Binding-site contacts:
Ligand atom O4 contacts residue HIS202 of chain 1.C at 2.6 Å (h-bond).
Ligand atom CM2 contacts residue ILE28 of chain 1.C at 3.5 Å (hydrophobic).
Ligand atom C5 contacts residue SER18 of chain 1.C at 4.1 Å.
Ligand atom C4 contacts residue HIS202 of chain 1.C at 3.8 Å.
Ligand atom O2 contacts residue HEM1 of chain 1.X at 3.6 Å.
Ligand atom O1 contacts residue ASP229 of chain 1.C at 3.0 Å (salt-bridge).
Ligand atom C4 contacts residue LEU22 of chain 1.C at 3.8 Å (hydrophobic).
Ligand atom C8 contacts residue HEM1 of chain 1.X at 4.0 Å.
Ligand atom C7 contacts residue SER36 of chain 1.C at 4.0 Å.
Ligand atom C1 contacts residue ASP229 of chain 1.C at 4.2 Å.
Ligand atom O1 contacts residue HEM1 of chain 1.X at 3.8 Å.
Ligand atom C1 contacts residue PHE221 of chain 1.C at 3.4 Å (hydrophobic).
Ligand atom CM3 contacts residue LEU22 of chain 1.C at 3.4 Å (hydrophobic).
Ligand atom O1 contacts residue PHE221 of chain 1.C at 3.4 Å.
Ligand atom CM5 contacts residue HIS202 of chain 1.C at 4.0 Å.
Ligand atom C10 contacts residue LEU19 of chain 1.C at 4.2 Å (hydrophobic).
Ligand atom C2 contacts residue PHE221 of chain 1.C at 4.1 Å (hydrophobic).
Ligand atom CM2 contacts residue TYR225 of chain 1.C at 4.0 Å (hydrophobic).
Ligand atom C3 contacts residue SER206 of chain 1.C at 4.0 Å.
Ligand atom CM3 contacts residue SER206 of chain 1.C at 3.2 Å.
Ligand atom C1 contacts residue HEM1 of chain 1.X at 3.7 Å.
Ligand atom C6 contacts residue PHE221 of chain 1.C at 3.7 Å (hydrophobic).
Ligand atom C2 contacts residue HEM1 of chain 1.X at 3.5 Å.
Ligand atom C7 contacts residue LEU19 of chain 1.C at 4.1 Å (hydrophobic).
Ligand atom C7 contacts residue PHE221 of chain 1.C at 4.0 Å (hydrophobic).
Ligand atom C11 contacts residue ALA39 of chain 1.C at 3.6 Å (hydrophobic).
Ligand atom C3 contacts residue LEU22 of chain 1.C at 4.1 Å (hydrophobic).
Ligand atom CM5 contacts residue LEU19 of chain 1.C at 4.1 Å (hydrophobic).
Ligand atom C12 contacts residue ALA39 of chain 1.C at 3.8 Å (hydrophobic).
Ligand atom C10 contacts residue SER36 of chain 1.C at 3.7 Å.
Ligand atom C8 contacts residue LEU19 of chain 1.C at 4.1 Å (hydrophobic).
Ligand atom O3 contacts residue LEU201 of chain 1.C at 4.0 Å.
Ligand atom O4 contacts residue LEU22 of chain 1.C at 3.5 Å.
Ligand atom CM5 contacts residue LEU198 of chain 1.C at 3.8 Å (hydrophobic).
Ligand atom C3 contacts residue HEM1 of chain 1.X at 3.8 Å.
Ligand atom O3 contacts residue SER206 of chain 1.C at 2.9 Å (h-bond).
Ligand atom CM2 contacts residue PHE221 of chain 1.C at 4.0 Å (hydrophobic).
Ligand atom O2 contacts residue SER206 of chain 1.C at 3.9 Å.
Ligand atom CM5 contacts residue SER18 of chain 1.C at 3.4 Å.
Ligand atom O4 contacts residue LEU201 of chain 1.C at 4.1 Å.

Sequence of chain 1.C:
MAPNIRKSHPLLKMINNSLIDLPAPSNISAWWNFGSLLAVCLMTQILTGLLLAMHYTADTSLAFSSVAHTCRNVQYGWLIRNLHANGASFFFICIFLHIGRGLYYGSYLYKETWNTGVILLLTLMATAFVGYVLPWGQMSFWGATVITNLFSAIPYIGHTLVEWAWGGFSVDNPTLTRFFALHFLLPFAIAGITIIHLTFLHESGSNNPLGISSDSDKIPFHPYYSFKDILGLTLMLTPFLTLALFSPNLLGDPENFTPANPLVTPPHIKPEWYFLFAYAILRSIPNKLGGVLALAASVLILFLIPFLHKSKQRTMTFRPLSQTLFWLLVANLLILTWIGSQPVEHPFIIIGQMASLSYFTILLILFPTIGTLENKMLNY

This small molecule binds to this protein.
Small molecule (SMILES): COC1=C(OC)C(=O)C(C/C=C(/C)CCC=C(C)CC/C=C(/C)CC/C=C(\C)CC/C=C(\C)CC/C=C(\C)CC/C=C(/C)CCC=C(C)CCC=C(C)CCC=C(C)C)=C(C)C1=O